Binding-site contacts:
Ligand atom N2 contacts residue ASN87 of chain 1.A at 3.0 Å (h-bond).
Ligand atom C4 contacts residue ASN87 of chain 1.A at 4.3 Å.
Ligand atom O5 contacts residue GLU86 of chain 1.A at 3.0 Å (salt-bridge).
Ligand atom O6 contacts residue GLU86 of chain 1.A at 3.0 Å (salt-bridge).
Ligand atom C8 contacts residue GLU86 of chain 1.A at 4.3 Å.
Ligand atom C7 contacts residue GLU86 of chain 1.A at 4.0 Å.
Ligand atom C5 contacts residue ASN87 of chain 1.A at 3.6 Å.
Ligand atom C6 contacts residue GLU86 of chain 1.A at 3.7 Å.
Ligand atom O5 contacts residue ASN87 of chain 1.A at 2.4 Å (h-bond).
Ligand atom C1 contacts residue GLU86 of chain 1.A at 3.6 Å.
Ligand atom C3 contacts residue GLU86 of chain 1.A at 3.7 Å.
Ligand atom C6 contacts residue ASN87 of chain 1.A at 4.4 Å.
Ligand atom O7 contacts residue GLU86 of chain 1.A at 4.2 Å.
Ligand atom C2 contacts residue ASN87 of chain 1.A at 2.6 Å.
Ligand atom C5 contacts residue GLU86 of chain 1.A at 3.5 Å.
Ligand atom C2 contacts residue GLU86 of chain 1.A at 3.3 Å.
Ligand atom C4 contacts residue GLU86 of chain 1.A at 3.3 Å.
Ligand atom N2 contacts residue GLU86 of chain 1.A at 4.0 Å.
Ligand atom C7 contacts residue ASN87 of chain 1.A at 4.2 Å.
Ligand atom C3 contacts residue ASN87 of chain 1.A at 3.9 Å.
Ligand atom C1 contacts residue ASN87 of chain 1.A at 1.5 Å.
Ligand atom O5 contacts residue GLY16 of chain 1.B at 4.5 Å.
Ligand atom O3 contacts residue GLU86 of chain 1.A at 4.0 Å.

Sequence of chain 1.B:
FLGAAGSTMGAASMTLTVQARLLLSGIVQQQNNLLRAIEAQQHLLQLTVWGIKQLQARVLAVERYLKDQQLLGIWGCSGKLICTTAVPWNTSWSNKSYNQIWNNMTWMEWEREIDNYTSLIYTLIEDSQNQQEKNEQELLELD

This small molecule binds to this protein.
Small molecule (SMILES): CC(=O)N[C@H]1[C@H](O[C@H]2[C@H](O)[C@@H](NC(C)=O)CO[C@@H]2CO)O[C@H](CO)[C@@H](O)[C@@H]1O

Sequence of chain 1.A:
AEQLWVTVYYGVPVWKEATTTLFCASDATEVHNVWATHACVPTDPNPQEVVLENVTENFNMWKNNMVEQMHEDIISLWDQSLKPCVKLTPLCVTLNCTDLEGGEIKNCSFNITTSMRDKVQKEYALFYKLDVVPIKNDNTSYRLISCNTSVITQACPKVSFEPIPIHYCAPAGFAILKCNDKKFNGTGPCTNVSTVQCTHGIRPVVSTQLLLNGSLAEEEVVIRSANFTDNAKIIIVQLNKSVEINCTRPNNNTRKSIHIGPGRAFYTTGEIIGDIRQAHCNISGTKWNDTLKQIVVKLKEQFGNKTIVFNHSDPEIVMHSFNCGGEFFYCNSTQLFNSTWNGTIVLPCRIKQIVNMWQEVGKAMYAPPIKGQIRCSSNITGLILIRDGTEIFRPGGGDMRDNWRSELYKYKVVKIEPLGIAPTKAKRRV